Binding-site contacts:
Ligand atom CAA contacts residue LEU30 of chain 1.A at 3.8 Å (hydrophobic).
Ligand atom CAX contacts residue MET102 of chain 1.A at 3.9 Å (hydrophobic).
Ligand atom C2 contacts residue LEU156 of chain 1.A at 3.9 Å (hydrophobic).
Ligand atom CAH contacts residue MET105 of chain 1.A at 3.1 Å (hydrophobic).
Ligand atom N1 contacts residue LEU156 of chain 1.A at 3.7 Å.
Ligand atom CL contacts residue ILE56 of chain 1.A at 4.0 Å.
Ligand atom CAG contacts residue VAL38 of chain 1.A at 3.8 Å (hydrophobic).
Ligand atom C2 contacts residue ALA55 of chain 1.A at 3.4 Å (hydrophobic).
Ligand atom CAG contacts residue ALA55 of chain 1.A at 3.6 Å (hydrophobic).
Ligand atom CAK contacts residue LEU30 of chain 1.A at 4.0 Å (hydrophobic).
Ligand atom FAB contacts residue LEU100 of chain 1.A at 3.9 Å.
Ligand atom CAN contacts residue LEU30 of chain 1.A at 3.9 Å (hydrophobic).
Ligand atom FAB contacts residue LYS57 of chain 1.A at 3.2 Å.
Ligand atom C2 contacts residue LEU104 of chain 1.A at 3.9 Å (hydrophobic).
Ligand atom N1 contacts residue ALA55 of chain 1.A at 3.3 Å.
Ligand atom CAJ contacts residue SER31 of chain 1.A at 3.7 Å.
Ligand atom CAP contacts residue SER31 of chain 1.A at 3.6 Å.
Ligand atom N3 contacts residue LEU104 of chain 1.A at 3.7 Å.
Ligand atom C2 contacts residue GLN103 of chain 1.A at 3.2 Å.
Ligand atom CAA contacts residue PRO106 of chain 1.A at 3.2 Å (hydrophobic).
Ligand atom CAW contacts residue MET102 of chain 1.A at 3.9 Å (hydrophobic).
Ligand atom C2 contacts residue MET105 of chain 1.A at 3.4 Å (hydrophobic).
Ligand atom N3 contacts residue MET105 of chain 1.A at 2.9 Å (h-bond).
Ligand atom CAA contacts residue MET105 of chain 1.A at 3.7 Å (hydrophobic).
Ligand atom CL contacts residue MET102 of chain 1.A at 3.3 Å.
Ligand atom C6 contacts residue ALA55 of chain 1.A at 3.9 Å (hydrophobic).
Ligand atom CAO contacts residue ASP112 of chain 1.A at 3.4 Å.
Ligand atom CAZ contacts residue GLY108 of chain 1.A at 3.9 Å.
Ligand atom C4 contacts residue MET105 of chain 1.A at 3.8 Å (hydrophobic).
Ligand atom CL contacts residue ALA55 of chain 1.A at 3.2 Å.
Ligand atom CAX contacts residue LYS57 of chain 1.A at 3.9 Å.
Ligand atom CL contacts residue LEU100 of chain 1.A at 3.0 Å.
Ligand atom OAT contacts residue LEU30 of chain 1.A at 3.9 Å.
Ligand atom CAL contacts residue ASP112 of chain 1.A at 3.6 Å.
Ligand atom CAW contacts residue LYS57 of chain 1.A at 3.8 Å.
Ligand atom OAT contacts residue GLY108 of chain 1.A at 3.8 Å.
Ligand atom CL contacts residue LYS57 of chain 1.A at 3.3 Å.
Ligand atom CAK contacts residue SER31 of chain 1.A at 3.3 Å.
Ligand atom FAB contacts residue MET102 of chain 1.A at 3.9 Å.
Ligand atom N3 contacts residue ALA55 of chain 1.A at 3.9 Å.

A protein and the small-molecule ligand that binds it are described below.
Small molecule (SMILES): COc1cc2ncnc(Nc3ccc(F)c(Cl)c3)c2cc1OCCCN1CCOCC1

Sequence of chain 1.A:
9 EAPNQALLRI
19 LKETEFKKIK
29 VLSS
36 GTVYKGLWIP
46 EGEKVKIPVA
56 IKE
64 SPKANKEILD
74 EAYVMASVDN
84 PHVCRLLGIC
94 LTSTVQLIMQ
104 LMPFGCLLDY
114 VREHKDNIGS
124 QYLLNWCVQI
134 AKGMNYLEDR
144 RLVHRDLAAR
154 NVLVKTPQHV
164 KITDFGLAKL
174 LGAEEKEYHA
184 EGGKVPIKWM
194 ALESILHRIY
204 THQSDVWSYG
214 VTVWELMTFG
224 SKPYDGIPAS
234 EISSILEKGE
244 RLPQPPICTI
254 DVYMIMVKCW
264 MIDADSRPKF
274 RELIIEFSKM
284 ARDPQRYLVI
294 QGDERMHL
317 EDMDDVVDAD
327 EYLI